Sequence of chain 1.B:
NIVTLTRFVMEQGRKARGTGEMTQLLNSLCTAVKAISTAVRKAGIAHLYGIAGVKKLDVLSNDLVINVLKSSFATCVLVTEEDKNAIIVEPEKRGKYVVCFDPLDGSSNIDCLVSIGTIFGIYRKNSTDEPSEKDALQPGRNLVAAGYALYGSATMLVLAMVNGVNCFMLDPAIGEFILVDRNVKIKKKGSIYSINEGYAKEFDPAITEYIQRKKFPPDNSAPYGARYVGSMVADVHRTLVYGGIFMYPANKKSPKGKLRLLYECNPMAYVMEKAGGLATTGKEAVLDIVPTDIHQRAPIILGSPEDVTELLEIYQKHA

This small molecule binds to this protein.
Small molecule (SMILES): CCOc1cc2ncnc(Nc3cccc(-c4csc(CO)n4)c3)c2cc1OCC

Sequence of chain 2.A:
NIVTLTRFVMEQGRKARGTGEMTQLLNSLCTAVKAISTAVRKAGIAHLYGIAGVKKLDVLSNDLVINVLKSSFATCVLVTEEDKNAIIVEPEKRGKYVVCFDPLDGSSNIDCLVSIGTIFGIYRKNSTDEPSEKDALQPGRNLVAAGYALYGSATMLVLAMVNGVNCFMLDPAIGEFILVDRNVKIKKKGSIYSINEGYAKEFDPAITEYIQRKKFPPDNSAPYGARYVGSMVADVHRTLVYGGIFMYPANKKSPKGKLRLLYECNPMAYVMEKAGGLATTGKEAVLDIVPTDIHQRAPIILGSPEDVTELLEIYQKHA

Binding-site contacts:
Ligand atom C43 contacts residue HIS55 of chain 1.B at 3.7 Å.
Ligand atom S45 contacts residue LEU76 of chain 2.A at 3.3 Å.
Ligand atom C6 contacts residue PFE1 of chain 2.F at 3.5 Å.
Ligand atom C36 contacts residue HIS55 of chain 1.B at 3.5 Å.
Ligand atom C26 contacts residue LYS71 of chain 1.B at 3.2 Å.
Ligand atom C19 contacts residue LYS71 of chain 1.B at 3.1 Å.
Ligand atom C21 contacts residue ALA51 of chain 1.B at 3.5 Å (hydrophobic).
Ligand atom C4 contacts residue PFE1 of chain 2.F at 3.5 Å.
Ligand atom S45 contacts residue PFE1 of chain 2.F at 3.4 Å.
Ligand atom C33 contacts residue HIS55 of chain 1.B at 3.8 Å.
Ligand atom O51 contacts residue ALA51 of chain 2.A at 2.6 Å (h-bond).
Ligand atom C32 contacts residue HIS55 of chain 1.B at 3.7 Å.
Ligand atom C48 contacts residue HIS55 of chain 1.B at 3.6 Å.
Ligand atom C13 contacts residue LEU56 of chain 1.B at 3.8 Å (hydrophobic).
Ligand atom C35 contacts residue PFE1 of chain 2.F at 3.4 Å.
Ligand atom N3 contacts residue PFE1 of chain 2.F at 3.4 Å.
Ligand atom C47 contacts residue ALA51 of chain 2.A at 3.5 Å (hydrophobic).
Ligand atom C13 contacts residue PFE1 of chain 2.F at 3.4 Å.
Ligand atom N2 contacts residue PFE1 of chain 2.F at 3.7 Å.
Ligand atom C21 contacts residue ILE53 of chain 1.B at 3.6 Å (hydrophobic).
Ligand atom C36 contacts residue PFE1 of chain 2.F at 3.4 Å.
Ligand atom C26 contacts residue LEU73 of chain 1.B at 3.6 Å (hydrophobic).
Ligand atom C7 contacts residue PFE1 of chain 2.F at 3.6 Å.
Ligand atom C35 contacts residue HIS55 of chain 1.B at 3.6 Å.
Ligand atom C18 contacts residue PFE1 of chain 2.F at 3.7 Å.
Ligand atom C20 contacts residue PFE1 of chain 2.F at 3.6 Å.
Ligand atom C43 contacts residue PFE1 of chain 2.F at 3.5 Å.
Ligand atom N44 contacts residue HIS55 of chain 1.B at 3.5 Å.
Ligand atom C8 contacts residue PFE1 of chain 2.F at 3.6 Å.
Ligand atom C9 contacts residue LEU56 of chain 1.B at 3.8 Å (hydrophobic).
Ligand atom C9 contacts residue PFE1 of chain 2.F at 3.5 Å.
Ligand atom C6 contacts residue LEU56 of chain 1.B at 3.6 Å (hydrophobic).
Ligand atom O15 contacts residue PFE1 of chain 2.F at 3.6 Å.
Ligand atom C33 contacts residue PFE1 of chain 2.F at 3.6 Å.
Ligand atom C40 contacts residue HIS55 of chain 1.B at 3.7 Å.
Ligand atom C40 contacts residue PFE1 of chain 2.F at 3.5 Å.
Ligand atom C16 contacts residue PFE1 of chain 2.F at 3.6 Å.
Ligand atom C37 contacts residue PFE1 of chain 2.F at 3.7 Å.
Ligand atom C21 contacts residue LYS50 of chain 1.B at 3.6 Å.
Ligand atom N44 contacts residue PFE1 of chain 2.F at 3.7 Å.